Binding-site contacts:
Ligand atom C20 contacts residue ASN131 of chain 1.B at 3.6 Å.
Ligand atom C10 contacts residue GLN85 of chain 1.B at 3.5 Å.
Ligand atom C28 contacts residue ALA31 of chain 1.B at 3.2 Å (hydrophobic).
Ligand atom F31 contacts residue CYS83 of chain 1.B at 3.6 Å.
Ligand atom C5 contacts residue ASP86 of chain 1.B at 3.6 Å.
Ligand atom C32 contacts residue ILE10 of chain 1.B at 3.5 Å (hydrophobic).
Ligand atom F31 contacts residue ILE10 of chain 1.B at 3.2 Å.
Ligand atom N22 contacts residue ASN131 of chain 1.B at 3.1 Å (h-bond).
Ligand atom C28 contacts residue GLU81 of chain 1.B at 3.5 Å.
Ligand atom O1 contacts residue LYS89 of chain 1.B at 3.5 Å.
Ligand atom F31 contacts residue PHE82 of chain 1.B at 3.2 Å.
Ligand atom N22 contacts residue ASP144 of chain 1.B at 3.1 Å (salt-bridge).
Ligand atom C27 contacts residue LEU133 of chain 1.B at 3.6 Å (hydrophobic).
Ligand atom C15 contacts residue LEU133 of chain 1.B at 3.9 Å (hydrophobic).
Ligand atom N29 contacts residue CYS83 of chain 1.B at 3.3 Å (h-bond).
Ligand atom C13 contacts residue CYS83 of chain 1.B at 3.8 Å (hydrophobic).
Ligand atom C26 contacts residue ALA31 of chain 1.B at 3.8 Å (hydrophobic).
Ligand atom C5 contacts residue LYS89 of chain 1.B at 3.8 Å.
Ligand atom C24 contacts residue ASP144 of chain 1.B at 3.6 Å.
Ligand atom N12 contacts residue CYS83 of chain 1.B at 2.9 Å (h-bond).
Ligand atom C9 contacts residue ASP86 of chain 1.B at 3.5 Å.
Ligand atom C21 contacts residue ASN131 of chain 1.B at 3.2 Å.
Ligand atom C28 contacts residue CYS83 of chain 1.B at 3.9 Å (hydrophobic).
Ligand atom C3 contacts residue LYS89 of chain 1.B at 3.9 Å.
Ligand atom N29 contacts residue ALA31 of chain 1.B at 3.8 Å.
Ligand atom C4 contacts residue LYS89 of chain 1.B at 3.7 Å.
Ligand atom C11 contacts residue CYS83 of chain 1.B at 3.7 Å (hydrophobic).
Ligand atom C26 contacts residue PHE80 of chain 1.B at 3.8 Å (hydrophobic).
Ligand atom C23 contacts residue ASP144 of chain 1.B at 3.4 Å.
Ligand atom C14 contacts residue LEU133 of chain 1.B at 3.7 Å (hydrophobic).
Ligand atom C11 contacts residue ILE10 of chain 1.B at 3.8 Å (hydrophobic).
Ligand atom C8 contacts residue ILE10 of chain 1.B at 3.8 Å (hydrophobic).
Ligand atom C25 contacts residue PHE80 of chain 1.B at 3.9 Å (hydrophobic).
Ligand atom C10 contacts residue ASP86 of chain 1.B at 3.6 Å.
Ligand atom C9 contacts residue GLN85 of chain 1.B at 3.7 Å.
Ligand atom C21 contacts residue GLN130 of chain 1.B at 3.6 Å.
Ligand atom C28 contacts residue LEU133 of chain 1.B at 3.7 Å (hydrophobic).
Ligand atom C30 contacts residue ASP84 of chain 1.B at 3.8 Å.
Ligand atom C30 contacts residue ILE10 of chain 1.B at 3.5 Å (hydrophobic).
Ligand atom C27 contacts residue ALA31 of chain 1.B at 3.6 Å (hydrophobic).

The small molecule below binds the protein below.
Small molecule (SMILES): OCc1ccn(-c2ccc(Nc3cc4nc(OC5CCNCC5)ccc4cn3)c(F)c2)n1

Sequence of chain 1.B:
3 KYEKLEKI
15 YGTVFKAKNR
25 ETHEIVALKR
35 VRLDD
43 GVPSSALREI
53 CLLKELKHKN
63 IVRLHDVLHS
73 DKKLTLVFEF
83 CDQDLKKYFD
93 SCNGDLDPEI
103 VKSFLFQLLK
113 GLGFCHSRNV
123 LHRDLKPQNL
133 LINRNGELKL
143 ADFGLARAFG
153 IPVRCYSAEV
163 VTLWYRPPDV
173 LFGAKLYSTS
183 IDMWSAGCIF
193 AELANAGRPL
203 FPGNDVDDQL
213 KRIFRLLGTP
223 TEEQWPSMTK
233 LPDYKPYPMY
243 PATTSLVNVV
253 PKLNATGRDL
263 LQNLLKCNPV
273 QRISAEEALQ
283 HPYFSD